Sequence of chain 2.E:
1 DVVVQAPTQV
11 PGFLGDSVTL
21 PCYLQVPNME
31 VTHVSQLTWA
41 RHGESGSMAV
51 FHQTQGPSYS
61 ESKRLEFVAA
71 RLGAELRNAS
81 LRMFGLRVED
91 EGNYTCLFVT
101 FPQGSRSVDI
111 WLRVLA

Binding-site contacts:
Ligand atom C7 contacts residue ASN78 of chain 2.E at 3.9 Å.
Ligand atom O5 contacts residue ALA69 of chain 2.E at 3.5 Å.
Ligand atom C6 contacts residue ALA69 of chain 2.E at 4.1 Å (hydrophobic).
Ligand atom C5 contacts residue ALA69 of chain 2.E at 4.4 Å (hydrophobic).
Ligand atom O7 contacts residue ASN78 of chain 2.E at 4.0 Å.
Ligand atom C1 contacts residue ASN78 of chain 2.E at 1.4 Å.
Ligand atom C2 contacts residue ASN78 of chain 2.E at 2.7 Å.
Ligand atom C4 contacts residue ASN78 of chain 2.E at 4.2 Å.
Ligand atom N2 contacts residue ASN78 of chain 2.E at 3.2 Å (h-bond).
Ligand atom C1 contacts residue SER80 of chain 2.E at 3.8 Å.
Ligand atom O7 contacts residue TYR23 of chain 2.E at 4.2 Å.
Ligand atom O5 contacts residue SER80 of chain 2.E at 4.1 Å.
Ligand atom C6 contacts residue ASN78 of chain 2.E at 4.5 Å.
Ligand atom C3 contacts residue ASN78 of chain 2.E at 4.0 Å.
Ligand atom C5 contacts residue VAL68 of chain 2.E at 4.4 Å (hydrophobic).
Ligand atom O5 contacts residue ASN78 of chain 2.E at 2.2 Å (h-bond).
Ligand atom C5 contacts residue SER80 of chain 2.E at 4.0 Å.
Ligand atom C5 contacts residue ASN78 of chain 2.E at 3.5 Å.
Ligand atom C1 contacts residue ALA69 of chain 2.E at 4.3 Å (hydrophobic).
Ligand atom C6 contacts residue VAL68 of chain 2.E at 3.1 Å (hydrophobic).
Ligand atom C8 contacts residue TYR23 of chain 2.E at 3.3 Å (hydrophobic).
Ligand atom O6 contacts residue ALA69 of chain 2.E at 4.0 Å.
Ligand atom C7 contacts residue TYR23 of chain 2.E at 4.0 Å (hydrophobic).
Ligand atom O6 contacts residue VAL68 of chain 2.E at 3.8 Å.

This protein binds this small molecule.
Small molecule (SMILES): CC(=O)N[C@H]1[C@H](O[C@H]2[C@H](O)[C@@H](NC(C)=O)CO[C@@H]2CO)O[C@H](CO)[C@@H](O[C@@H]2O[C@H](CO)[C@@H](O)[C@H](O)[C@@H]2O)[C@@H]1O